The protein below binds the small molecule below.
Small molecule (SMILES): NCCSC[C@H]1O[C@@H](n2cnc3c(N)ncnc32)[C@H](O)[C@@H]1O

Binding-site contacts:
Ligand atom N1 contacts residue ASP89 of chain 1.F at 3.8 Å.
Ligand atom O4' contacts residue ALA47 of chain 1.F at 3.2 Å.
Ligand atom N1 contacts residue PHE146 of chain 1.F at 3.9 Å.
Ligand atom SD contacts residue PRO107 of chain 1.F at 3.6 Å.
Ligand atom O2' contacts residue ILE72 of chain 1.F at 4.0 Å.
Ligand atom C8 contacts residue PRO107 of chain 1.F at 3.8 Å (hydrophobic).
Ligand atom C6 contacts residue PHE146 of chain 1.F at 3.7 Å (hydrophobic).
Ligand atom O3' contacts residue ALA76 of chain 1.F at 3.9 Å.
Ligand atom C6 contacts residue ASP89 of chain 1.F at 3.9 Å.
Ligand atom CB contacts residue ASN105 of chain 1.F at 3.7 Å.
Ligand atom CG contacts residue VAL21 of chain 1.F at 3.7 Å (hydrophobic).
Ligand atom CB contacts residue VAL21 of chain 1.F at 3.7 Å (hydrophobic).
Ligand atom N6 contacts residue PHE146 of chain 1.F at 3.9 Å.
Ligand atom C2 contacts residue PHE90 of chain 1.F at 3.9 Å (hydrophobic).
Ligand atom C5 contacts residue ILE72 of chain 1.F at 3.7 Å (hydrophobic).
Ligand atom N3 contacts residue GLU71 of chain 1.F at 3.9 Å.
Ligand atom N1 contacts residue ILE72 of chain 1.F at 3.9 Å.
Ligand atom N contacts residue ALA47 of chain 1.F at 2.9 Å (h-bond).
Ligand atom SD contacts residue ASN105 of chain 1.F at 3.5 Å (h-bond).
Ligand atom N6 contacts residue ASP89 of chain 1.F at 3.0 Å (salt-bridge).
Ligand atom C2 contacts residue ALA88 of chain 1.F at 3.7 Å (hydrophobic).
Ligand atom N1 contacts residue PHE90 of chain 1.F at 3.1 Å (h-bond).
Ligand atom C1' contacts residue GLU71 of chain 1.F at 3.5 Å.
Ligand atom O2' contacts residue ASP73 of chain 1.F at 3.7 Å.
Ligand atom O2' contacts residue GLU71 of chain 1.F at 2.6 Å (salt-bridge).
Ligand atom N contacts residue ASN105 of chain 1.F at 2.7 Å (h-bond).
Ligand atom C2 contacts residue ILE72 of chain 1.F at 3.5 Å (hydrophobic).
Ligand atom CG contacts residue ASN105 of chain 1.F at 3.6 Å.
Ligand atom C4 contacts residue ALA47 of chain 1.F at 3.9 Å (hydrophobic).
Ligand atom N7 contacts residue PRO107 of chain 1.F at 3.8 Å.
Ligand atom N3 contacts residue ILE72 of chain 1.F at 3.4 Å (h-bond).
Ligand atom C2 contacts residue GLU71 of chain 1.F at 4.0 Å.
Ligand atom C1' contacts residue ALA47 of chain 1.F at 3.9 Å (hydrophobic).
Ligand atom N9 contacts residue ILE72 of chain 1.F at 3.8 Å.
Ligand atom SD contacts residue PRO106 of chain 1.F at 3.9 Å.
Ligand atom N1 contacts residue ALA88 of chain 1.F at 3.8 Å.
Ligand atom C2' contacts residue GLU71 of chain 1.F at 3.5 Å.
Ligand atom N3 contacts residue ALA47 of chain 1.F at 3.5 Å.
Ligand atom O3' contacts residue GLU71 of chain 1.F at 3.4 Å (salt-bridge).
Ligand atom C4 contacts residue ILE72 of chain 1.F at 3.5 Å (hydrophobic).

Sequence of chain 1.F:
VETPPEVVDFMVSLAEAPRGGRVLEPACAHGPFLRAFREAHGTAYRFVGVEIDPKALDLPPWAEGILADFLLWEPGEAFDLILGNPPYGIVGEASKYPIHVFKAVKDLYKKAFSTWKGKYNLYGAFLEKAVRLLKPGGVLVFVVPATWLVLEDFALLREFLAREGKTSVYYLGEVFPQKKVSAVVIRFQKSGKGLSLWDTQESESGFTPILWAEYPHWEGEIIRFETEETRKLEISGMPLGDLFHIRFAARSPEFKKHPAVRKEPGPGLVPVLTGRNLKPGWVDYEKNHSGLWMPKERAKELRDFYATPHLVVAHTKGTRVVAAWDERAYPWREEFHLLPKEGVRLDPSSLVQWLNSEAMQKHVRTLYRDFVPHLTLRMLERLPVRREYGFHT